Sequence of chain 6.A:
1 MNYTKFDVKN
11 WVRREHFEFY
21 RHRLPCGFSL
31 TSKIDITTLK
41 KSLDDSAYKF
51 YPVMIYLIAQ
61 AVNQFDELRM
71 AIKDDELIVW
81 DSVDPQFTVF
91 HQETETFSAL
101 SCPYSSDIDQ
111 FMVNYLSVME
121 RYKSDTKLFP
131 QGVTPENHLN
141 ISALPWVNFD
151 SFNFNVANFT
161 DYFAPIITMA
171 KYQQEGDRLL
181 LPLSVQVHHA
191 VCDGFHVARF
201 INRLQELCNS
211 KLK

Binding-site contacts:
Ligand atom O5 contacts residue ILE166 of chain 6.A at 3.8 Å.
Ligand atom C1 contacts residue ASN140 of chain 6.A at 3.7 Å.
Ligand atom O9B contacts residue TYR162 of chain 6.A at 3.4 Å.
Ligand atom O5 contacts residue ASN140 of chain 6.A at 3.4 Å.
Ligand atom C10 contacts residue ASN140 of chain 6.A at 4.2 Å.
Ligand atom C11 contacts residue ASN140 of chain 6.A at 3.7 Å.
Ligand atom C7 contacts residue PHE154 of chain 6.A at 4.0 Å (hydrophobic).
Ligand atom C8 contacts residue ILE166 of chain 6.A at 4.0 Å (hydrophobic).
Ligand atom C10 contacts residue TYR162 of chain 6.A at 4.2 Å (hydrophobic).
Ligand atom O9A contacts residue VAL156 of chain 6.A at 3.3 Å.
Ligand atom O4 contacts residue PHE154 of chain 6.A at 3.5 Å.
Ligand atom N2 contacts residue ASN140 of chain 6.A at 3.9 Å.
Ligand atom C4 contacts residue SER142 of chain 6.A at 4.0 Å.
Ligand atom C11 contacts residue ILE166 of chain 6.A at 4.2 Å (hydrophobic).
Ligand atom C3 contacts residue PHE154 of chain 6.A at 4.2 Å (hydrophobic).
Ligand atom C5 contacts residue PHE154 of chain 6.A at 3.8 Å (hydrophobic).
Ligand atom CL1 contacts residue PHE129 of chain 6.A at 3.6 Å.
Ligand atom N9 contacts residue LEU24 of chain 4.A at 4.0 Å.
Ligand atom C10 contacts residue ILE166 of chain 6.A at 4.0 Å (hydrophobic).
Ligand atom N9 contacts residue TYR162 of chain 6.A at 4.2 Å.
Ligand atom C4 contacts residue THR88 of chain 6.A at 3.9 Å.
Ligand atom O9A contacts residue ILE166 of chain 6.A at 4.2 Å.
Ligand atom C9 contacts residue ILE166 of chain 6.A at 3.7 Å (hydrophobic).
Ligand atom O2 contacts residue TYR20 of chain 4.A at 2.8 Å (h-bond).
Ligand atom C2 contacts residue TYR20 of chain 4.A at 3.6 Å (hydrophobic).
Ligand atom C6 contacts residue ILE166 of chain 6.A at 3.9 Å (hydrophobic).
Ligand atom O4 contacts residue SER142 of chain 6.A at 3.6 Å.
Ligand atom CL1 contacts residue TYR20 of chain 4.A at 3.9 Å.
Ligand atom N9 contacts residue ILE166 of chain 6.A at 3.9 Å.
Ligand atom C1 contacts residue GLN86 of chain 6.A at 4.0 Å.
Ligand atom CL1 contacts residue LEU128 of chain 6.A at 4.0 Å.
Ligand atom O9B contacts residue LEU24 of chain 4.A at 4.2 Å.
Ligand atom CL1 contacts residue ALA99 of chain 6.A at 3.9 Å.
Ligand atom O9A contacts residue LEU24 of chain 4.A at 4.0 Å.
Ligand atom CL2 contacts residue PHE19 of chain 4.A at 4.2 Å.
Ligand atom C7 contacts residue ILE166 of chain 6.A at 4.3 Å (hydrophobic).
Ligand atom C9 contacts residue LEU24 of chain 4.A at 4.2 Å (hydrophobic).
Ligand atom C5 contacts residue ILE166 of chain 6.A at 3.9 Å (hydrophobic).
Ligand atom C2 contacts residue ASN140 of chain 6.A at 4.3 Å.
Ligand atom CL2 contacts residue PHE129 of chain 6.A at 4.0 Å.

This small molecule binds to this protein.
Small molecule (SMILES): O=C(N[C@H](CO)[C@H](O)c1ccc([N+](=O)[O-])cc1)C(Cl)Cl

Sequence of chain 4.A:
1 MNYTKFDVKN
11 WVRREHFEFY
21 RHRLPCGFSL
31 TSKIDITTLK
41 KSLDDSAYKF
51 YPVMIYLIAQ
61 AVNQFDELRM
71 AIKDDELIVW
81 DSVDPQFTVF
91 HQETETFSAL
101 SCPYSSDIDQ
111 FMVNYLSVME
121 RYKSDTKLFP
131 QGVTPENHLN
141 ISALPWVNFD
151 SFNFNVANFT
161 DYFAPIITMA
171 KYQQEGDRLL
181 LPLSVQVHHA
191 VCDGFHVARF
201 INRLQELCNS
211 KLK